Binding-site contacts:
Ligand atom C5 contacts residue ASN197 of chain 1.A at 3.6 Å.
Ligand atom C6 contacts residue GLU177 of chain 1.A at 4.3 Å.
Ligand atom C7 contacts residue ASN197 of chain 1.A at 4.1 Å.
Ligand atom O6 contacts residue GLU177 of chain 1.A at 4.2 Å.
Ligand atom C7 contacts residue GLU176 of chain 1.A at 4.2 Å.
Ligand atom O5 contacts residue GLU176 of chain 1.A at 3.5 Å (salt-bridge).
Ligand atom C5 contacts residue GLU177 of chain 1.A at 4.4 Å.
Ligand atom C5 contacts residue GLN236 of chain 1.A at 4.3 Å.
Ligand atom C4 contacts residue ASN197 of chain 1.A at 4.2 Å.
Ligand atom C6 contacts residue GLN236 of chain 1.A at 3.4 Å.
Ligand atom O7 contacts residue GLU176 of chain 1.A at 4.5 Å.
Ligand atom O6 contacts residue LYS240 of chain 1.A at 4.1 Å.
Ligand atom N2 contacts residue ASN197 of chain 1.A at 2.9 Å (h-bond).
Ligand atom C2 contacts residue GLU176 of chain 1.A at 3.2 Å.
Ligand atom O6 contacts residue GLN236 of chain 1.A at 3.4 Å (h-bond).
Ligand atom O6 contacts residue ILE178 of chain 1.A at 3.5 Å (h-bond).
Ligand atom O5 contacts residue ILE178 of chain 1.A at 3.7 Å.
Ligand atom N2 contacts residue GLU176 of chain 1.A at 3.6 Å (salt-bridge).
Ligand atom O5 contacts residue ASN197 of chain 1.A at 2.3 Å (h-bond).
Ligand atom C1 contacts residue GLU176 of chain 1.A at 3.1 Å.
Ligand atom C2 contacts residue ASN197 of chain 1.A at 2.5 Å.
Ligand atom C6 contacts residue ILE178 of chain 1.A at 4.4 Å (hydrophobic).
Ligand atom C1 contacts residue ILE178 of chain 1.A at 4.5 Å (hydrophobic).
Ligand atom C3 contacts residue ASN197 of chain 1.A at 3.8 Å.
Ligand atom O5 contacts residue GLU177 of chain 1.A at 3.4 Å.
Ligand atom C1 contacts residue ASN197 of chain 1.A at 1.4 Å.
Ligand atom C1 contacts residue GLU177 of chain 1.A at 4.0 Å.

A small-molecule ligand and the protein it binds are described below.
Small molecule (SMILES): CC(=O)N[C@@H]1[C@@H](O)[C@H](O)[C@@H](CO)O[C@H]1O

Sequence of chain 1.A:
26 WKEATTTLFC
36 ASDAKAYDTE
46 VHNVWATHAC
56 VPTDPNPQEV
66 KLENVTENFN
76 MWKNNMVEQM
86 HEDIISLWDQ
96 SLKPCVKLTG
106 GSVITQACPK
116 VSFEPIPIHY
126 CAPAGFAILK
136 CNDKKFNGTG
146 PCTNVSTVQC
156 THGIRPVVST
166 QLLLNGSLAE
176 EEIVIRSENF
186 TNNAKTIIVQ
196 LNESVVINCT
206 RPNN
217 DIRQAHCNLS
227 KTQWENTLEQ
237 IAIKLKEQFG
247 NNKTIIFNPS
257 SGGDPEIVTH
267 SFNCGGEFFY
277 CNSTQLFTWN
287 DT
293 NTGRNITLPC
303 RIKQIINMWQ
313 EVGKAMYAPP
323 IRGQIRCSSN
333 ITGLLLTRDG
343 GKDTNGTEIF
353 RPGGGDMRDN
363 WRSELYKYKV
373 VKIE